Binding-site contacts:
Ligand atom OP1 contacts residue ASN491 of chain 46.A at 3.6 Å.
Ligand atom P contacts residue ASP273 of chain 46.A at 2.8 Å.
Ligand atom C5' contacts residue ASN491 of chain 46.A at 4.0 Å.
Ligand atom P contacts residue PHE272 of chain 46.A at 4.3 Å.
Ligand atom OP1 contacts residue PHE272 of chain 46.A at 3.4 Å.
Ligand atom OP1 contacts residue ASP273 of chain 46.A at 3.3 Å.
Ligand atom P contacts residue TYR271 of chain 46.A at 4.5 Å.
Ligand atom OP1 contacts residue TYR271 of chain 46.A at 3.1 Å (h-bond).
Ligand atom P contacts residue ASN491 of chain 46.A at 3.0 Å.
Ligand atom OP2 contacts residue ASN491 of chain 46.A at 1.7 Å (h-bond).
Ligand atom O5' contacts residue ASP273 of chain 46.A at 4.1 Å.
Ligand atom C5' contacts residue ASP273 of chain 46.A at 3.8 Å.
Ligand atom OP2 contacts residue ASP273 of chain 46.A at 2.4 Å.
Ligand atom O5' contacts residue ASN491 of chain 46.A at 3.5 Å (h-bond).

Sequence of chain 46.A:
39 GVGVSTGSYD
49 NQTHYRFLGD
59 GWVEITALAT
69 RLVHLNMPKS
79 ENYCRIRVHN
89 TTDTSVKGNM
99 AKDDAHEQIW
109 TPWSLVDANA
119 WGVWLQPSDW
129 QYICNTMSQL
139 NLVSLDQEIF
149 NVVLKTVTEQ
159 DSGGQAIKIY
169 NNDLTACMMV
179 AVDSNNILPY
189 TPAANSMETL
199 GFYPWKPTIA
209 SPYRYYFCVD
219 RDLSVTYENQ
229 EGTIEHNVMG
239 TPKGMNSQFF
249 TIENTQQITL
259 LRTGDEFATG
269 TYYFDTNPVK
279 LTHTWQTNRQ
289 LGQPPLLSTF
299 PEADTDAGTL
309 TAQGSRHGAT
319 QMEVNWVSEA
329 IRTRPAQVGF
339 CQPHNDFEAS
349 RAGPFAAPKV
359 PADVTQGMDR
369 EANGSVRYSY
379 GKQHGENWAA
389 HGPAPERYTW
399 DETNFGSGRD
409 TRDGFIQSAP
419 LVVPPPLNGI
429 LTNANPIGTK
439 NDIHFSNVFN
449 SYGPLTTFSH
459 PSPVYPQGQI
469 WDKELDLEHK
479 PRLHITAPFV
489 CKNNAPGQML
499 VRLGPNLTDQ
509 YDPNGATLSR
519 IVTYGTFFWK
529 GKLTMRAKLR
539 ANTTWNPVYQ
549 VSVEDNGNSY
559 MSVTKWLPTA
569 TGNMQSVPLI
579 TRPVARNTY

The small molecule below binds the protein below.
Small molecule (SMILES): Nc1ncnc2c1ncn2[C@H]1C[C@H](O)[C@@H](COP(=O)(O)O)O1